Binding-site contacts:
Ligand atom O3 contacts residue GLU223 of chain 1.A at 2.9 Å (salt-bridge).
Ligand atom O5 contacts residue ASN44 of chain 1.A at 2.4 Å (h-bond).
Ligand atom C3 contacts residue GLU223 of chain 1.A at 3.9 Å.
Ligand atom C5 contacts residue THR46 of chain 1.A at 3.7 Å.
Ligand atom C8 contacts residue LEU222 of chain 1.A at 3.3 Å (hydrophobic).
Ligand atom C1 contacts residue THR46 of chain 1.A at 3.7 Å.
Ligand atom C3 contacts residue ASN44 of chain 1.A at 3.8 Å.
Ligand atom C1 contacts residue LYS47 of chain 1.A at 3.9 Å.
Ligand atom N2 contacts residue GLU223 of chain 1.A at 3.9 Å.
Ligand atom O7 contacts residue ASN44 of chain 1.A at 3.6 Å.
Ligand atom C7 contacts residue ASN44 of chain 1.A at 3.5 Å.
Ligand atom C8 contacts residue LYS221 of chain 1.A at 3.3 Å.
Ligand atom C5 contacts residue LYS47 of chain 1.A at 4.2 Å.
Ligand atom O6 contacts residue SER50 of chain 1.A at 4.2 Å.
Ligand atom N2 contacts residue ASN44 of chain 1.A at 2.9 Å (h-bond).
Ligand atom O5 contacts residue THR46 of chain 1.A at 3.6 Å.
Ligand atom C5 contacts residue ASN44 of chain 1.A at 3.7 Å.
Ligand atom C8 contacts residue GLU223 of chain 1.A at 3.9 Å.
Ligand atom O6 contacts residue LYS47 of chain 1.A at 4.2 Å.
Ligand atom C6 contacts residue THR46 of chain 1.A at 4.3 Å.
Ligand atom C6 contacts residue SER50 of chain 1.A at 4.4 Å.
Ligand atom C4 contacts residue ASN44 of chain 1.A at 4.2 Å.
Ligand atom C6 contacts residue LYS47 of chain 1.A at 3.8 Å.
Ligand atom C7 contacts residue LYS221 of chain 1.A at 4.0 Å.
Ligand atom C7 contacts residue GLU223 of chain 1.A at 4.3 Å.
Ligand atom O5 contacts residue LYS47 of chain 1.A at 3.1 Å.
Ligand atom O7 contacts residue LYS221 of chain 1.A at 3.5 Å (salt-bridge).
Ligand atom O6 contacts residue THR46 of chain 1.A at 4.1 Å.
Ligand atom C1 contacts residue ASN44 of chain 1.A at 1.4 Å.
Ligand atom C2 contacts residue ASN44 of chain 1.A at 2.5 Å.

Sequence of chain 1.A:
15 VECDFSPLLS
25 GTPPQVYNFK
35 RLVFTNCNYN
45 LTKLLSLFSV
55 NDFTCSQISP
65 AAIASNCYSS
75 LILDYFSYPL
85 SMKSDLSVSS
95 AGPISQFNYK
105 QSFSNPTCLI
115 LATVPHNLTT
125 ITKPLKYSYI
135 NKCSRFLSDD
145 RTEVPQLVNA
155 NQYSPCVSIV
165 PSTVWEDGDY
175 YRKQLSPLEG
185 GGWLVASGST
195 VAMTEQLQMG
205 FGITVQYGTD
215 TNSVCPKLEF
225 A

A protein and the small-molecule ligand that binds it are described below.
Small molecule (SMILES): CC(=O)N[C@@H]1[C@@H](O)[C@H](O)[C@@H](CO)O[C@H]1O